This small molecule binds to this protein.
Small molecule (SMILES): Nc1ncnc2c1ncn2[C@@H]1O[C@H](COP(=O)(O)O)[C@@H](O)[C@@H]1O

Sequence of chain 1.B:
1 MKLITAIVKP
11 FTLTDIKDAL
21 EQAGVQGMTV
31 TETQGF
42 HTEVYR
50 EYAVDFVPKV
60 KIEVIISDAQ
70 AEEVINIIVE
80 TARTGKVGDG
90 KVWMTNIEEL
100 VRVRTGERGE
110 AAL

Binding-site contacts:
Ligand atom N7 contacts residue PRO10 of chain 1.A at 4.2 Å.
Ligand atom OP2 contacts residue PHE11 of chain 1.A at 3.5 Å (h-bond).
Ligand atom C2 contacts residue ALA52 of chain 1.B at 4.1 Å (hydrophobic).
Ligand atom C4 contacts residue TYR51 of chain 1.B at 4.1 Å (hydrophobic).
Ligand atom P contacts residue PHE11 of chain 1.A at 4.1 Å.
Ligand atom O3' contacts residue PRO10 of chain 1.A at 3.9 Å.
Ligand atom N3 contacts residue PHE11 of chain 1.E at 3.9 Å.
Ligand atom N1 contacts residue PHE55 of chain 1.B at 3.7 Å.
Ligand atom N1 contacts residue ALA52 of chain 1.B at 2.9 Å (h-bond).
Ligand atom C4' contacts residue PHE11 of chain 1.E at 4.3 Å (hydrophobic).
Ligand atom OP1 contacts residue TYR51 of chain 1.B at 2.5 Å (h-bond).
Ligand atom C3' contacts residue PRO10 of chain 1.A at 4.2 Å (hydrophobic).
Ligand atom C8 contacts residue PRO10 of chain 1.A at 3.9 Å (hydrophobic).
Ligand atom O2' contacts residue PRO10 of chain 1.A at 3.3 Å.
Ligand atom O4' contacts residue PRO10 of chain 1.E at 4.2 Å.
Ligand atom C2 contacts residue PRO10 of chain 1.E at 3.9 Å (hydrophobic).
Ligand atom N6 contacts residue PHE55 of chain 1.B at 3.4 Å.
Ligand atom C1' contacts residue PHE11 of chain 1.E at 4.1 Å (hydrophobic).
Ligand atom C6 contacts residue ALA52 of chain 1.B at 3.1 Å (hydrophobic).
Ligand atom C6 contacts residue PHE55 of chain 1.B at 4.0 Å (hydrophobic).
Ligand atom C2 contacts residue PHE11 of chain 1.E at 4.0 Å (hydrophobic).
Ligand atom O4' contacts residue PHE11 of chain 1.E at 3.4 Å.
Ligand atom O5' contacts residue TYR51 of chain 1.B at 2.6 Å (h-bond).
Ligand atom C8 contacts residue TYR51 of chain 1.B at 4.0 Å (hydrophobic).
Ligand atom N6 contacts residue ALA52 of chain 1.B at 2.5 Å (h-bond).
Ligand atom C5' contacts residue PHE11 of chain 1.A at 4.1 Å (hydrophobic).
Ligand atom O5' contacts residue PHE11 of chain 1.A at 3.7 Å.
Ligand atom O4' contacts residue TYR51 of chain 1.B at 3.8 Å.
Ligand atom C3' contacts residue PHE11 of chain 1.A at 4.0 Å (hydrophobic).
Ligand atom N7 contacts residue TYR51 of chain 1.B at 3.9 Å.
Ligand atom N9 contacts residue TYR51 of chain 1.B at 4.2 Å.
Ligand atom N6 contacts residue THR14 of chain 1.A at 3.9 Å.
Ligand atom C6 contacts residue TYR51 of chain 1.B at 4.3 Å (hydrophobic).
Ligand atom P contacts residue TYR51 of chain 1.B at 1.6 Å.
Ligand atom C5 contacts residue TYR51 of chain 1.B at 3.9 Å (hydrophobic).
Ligand atom C2' contacts residue PRO10 of chain 1.A at 4.2 Å (hydrophobic).
Ligand atom N3 contacts residue PRO10 of chain 1.E at 3.3 Å.
Ligand atom OP2 contacts residue TYR51 of chain 1.B at 2.6 Å (h-bond).
Ligand atom C5' contacts residue TYR51 of chain 1.B at 3.5 Å (hydrophobic).
Ligand atom O3' contacts residue PHE11 of chain 1.A at 3.8 Å.

Sequence of chain 1.A:
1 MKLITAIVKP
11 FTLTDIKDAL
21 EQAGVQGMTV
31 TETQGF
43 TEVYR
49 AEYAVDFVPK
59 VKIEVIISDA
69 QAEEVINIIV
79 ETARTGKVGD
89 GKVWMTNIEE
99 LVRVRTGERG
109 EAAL

Sequence of chain 1.E:
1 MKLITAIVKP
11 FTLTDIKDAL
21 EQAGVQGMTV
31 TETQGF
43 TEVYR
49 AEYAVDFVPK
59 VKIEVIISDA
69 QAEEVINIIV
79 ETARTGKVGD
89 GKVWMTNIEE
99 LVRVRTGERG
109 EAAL